Sequence of chain 1.B:
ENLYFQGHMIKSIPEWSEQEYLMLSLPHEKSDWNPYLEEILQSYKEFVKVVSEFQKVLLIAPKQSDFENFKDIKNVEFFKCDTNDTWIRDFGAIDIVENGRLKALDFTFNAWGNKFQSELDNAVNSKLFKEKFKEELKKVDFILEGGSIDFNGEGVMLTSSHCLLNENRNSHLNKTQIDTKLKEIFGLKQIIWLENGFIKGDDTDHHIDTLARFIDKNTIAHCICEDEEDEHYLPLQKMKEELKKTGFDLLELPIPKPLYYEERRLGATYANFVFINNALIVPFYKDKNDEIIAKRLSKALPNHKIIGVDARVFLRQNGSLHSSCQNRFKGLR

A small-molecule ligand and the protein it binds are described below.
Small molecule (SMILES): N=C(N)NCCCCN

Binding-site contacts:
Ligand atom NH1 contacts residue TRP112 of chain 1.B at 2.9 Å (h-bond).
Ligand atom CZ contacts residue TRP112 of chain 1.B at 4.1 Å (hydrophobic).
Ligand atom CD contacts residue TRP112 of chain 1.B at 3.6 Å (hydrophobic).
Ligand atom NH2 contacts residue THR204 of chain 1.B at 4.1 Å.
Ligand atom NE contacts residue TRP87 of chain 1.B at 4.0 Å.
Ligand atom NH1 contacts residue ASP90 of chain 1.B at 2.6 Å (salt-bridge).
Ligand atom CD contacts residue ASN318 of chain 1.B at 4.0 Å.
Ligand atom CG contacts residue ASP203 of chain 1.B at 3.4 Å.
Ligand atom NE contacts residue THR204 of chain 1.B at 4.0 Å.
Ligand atom CZ contacts residue ASN318 of chain 1.B at 3.9 Å.
Ligand atom CG contacts residue TRP87 of chain 1.B at 3.5 Å (hydrophobic).
Ligand atom CG contacts residue GLN317 of chain 1.B at 2.9 Å.
Ligand atom NE contacts residue ASN318 of chain 1.B at 3.3 Å (h-bond).
Ligand atom CA contacts residue ASP203 of chain 1.B at 3.6 Å.
Ligand atom CZ contacts residue THR204 of chain 1.B at 3.4 Å.
Ligand atom NE contacts residue ASP203 of chain 1.B at 4.1 Å.
Ligand atom N contacts residue ASP32 of chain 1.B at 3.7 Å.
Ligand atom CD contacts residue TRP87 of chain 1.B at 4.2 Å (hydrophobic).
Ligand atom N contacts residue PHE116 of chain 1.B at 3.6 Å.
Ligand atom NH2 contacts residue ASP90 of chain 1.B at 3.6 Å.
Ligand atom N contacts residue ASP85 of chain 1.B at 3.2 Å (salt-bridge).
Ligand atom CA contacts residue TRP87 of chain 1.B at 4.2 Å (hydrophobic).
Ligand atom NH2 contacts residue ASN318 of chain 1.B at 4.0 Å.
Ligand atom CG contacts residue ASN318 of chain 1.B at 4.1 Å.
Ligand atom CB contacts residue TRP87 of chain 1.B at 3.6 Å (hydrophobic).
Ligand atom CA contacts residue PHE116 of chain 1.B at 3.6 Å (hydrophobic).
Ligand atom CB contacts residue ASP203 of chain 1.B at 3.8 Å.
Ligand atom CB contacts residue TRP112 of chain 1.B at 3.4 Å (hydrophobic).
Ligand atom CD contacts residue GLN317 of chain 1.B at 4.2 Å.
Ligand atom NH1 contacts residue HIS207 of chain 1.B at 3.9 Å.
Ligand atom CB contacts residue GLN317 of chain 1.B at 3.7 Å.
Ligand atom NH1 contacts residue THR204 of chain 1.B at 2.7 Å.
Ligand atom CB contacts residue PHE116 of chain 1.B at 4.0 Å (hydrophobic).
Ligand atom CD contacts residue ASP203 of chain 1.B at 3.3 Å.
Ligand atom NH2 contacts residue SER323 of chain 1.B at 3.2 Å (h-bond).
Ligand atom CA contacts residue GLN317 of chain 1.B at 3.4 Å.
Ligand atom CD contacts residue THR204 of chain 1.B at 4.1 Å.
Ligand atom NH2 contacts residue GLY319 of chain 1.B at 4.0 Å.
Ligand atom N contacts residue GLN317 of chain 1.B at 3.3 Å (h-bond).
Ligand atom CZ contacts residue ASP90 of chain 1.B at 3.4 Å.